Sequence of chain 2.C:
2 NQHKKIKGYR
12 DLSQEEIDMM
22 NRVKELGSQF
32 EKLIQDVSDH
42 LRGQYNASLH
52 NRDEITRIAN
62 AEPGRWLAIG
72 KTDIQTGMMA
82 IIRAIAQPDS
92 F

Sequence of chain 2.D:
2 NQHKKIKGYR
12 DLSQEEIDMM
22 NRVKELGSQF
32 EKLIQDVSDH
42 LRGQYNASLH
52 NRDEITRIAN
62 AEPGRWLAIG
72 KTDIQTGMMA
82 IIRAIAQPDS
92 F

The protein below binds the small molecule below.
Small molecule (SMILES): Nc1nc2c(ncn2[C@@H]2O[C@H](CO)[C@@H](OP(=O)(O)O)[C@H]2O)c(=O)[nH]1

Binding-site contacts:
Ligand atom C3' contacts residue 3AM1 of chain 2.GA at 3.0 Å.
Ligand atom O5' contacts residue ILE83 of chain 2.C at 3.2 Å.
Ligand atom C3' contacts residue TYR10 of chain 2.C at 3.5 Å (hydrophobic).
Ligand atom C2 contacts residue TYR10 of chain 2.C at 3.6 Å (hydrophobic).
Ligand atom C5' contacts residue 3AM1 of chain 2.GA at 2.6 Å.
Ligand atom O2P contacts residue ILE83 of chain 2.D at 3.5 Å.
Ligand atom O2' contacts residue PRO89 of chain 2.C at 3.2 Å.
Ligand atom N2 contacts residue ARG11 of chain 2.C at 3.1 Å.
Ligand atom O5' contacts residue 3AM1 of chain 2.GA at 1.6 Å.
Ligand atom P contacts residue 3AM1 of chain 2.GA at 1.6 Å.
Ligand atom O3P contacts residue 3AM1 of chain 2.GA at 2.5 Å (h-bond).
Ligand atom N7 contacts residue TYR10 of chain 2.D at 3.4 Å (h-bond).
Ligand atom O4' contacts residue ILE83 of chain 2.C at 3.4 Å.
Ligand atom O3' contacts residue 3AM1 of chain 2.GA at 2.4 Å (h-bond).
Ligand atom N1 contacts residue TYR10 of chain 2.C at 3.5 Å.
Ligand atom C2 contacts residue ARG11 of chain 2.C at 3.6 Å.
Ligand atom O3P contacts residue TYR10 of chain 2.C at 2.7 Å (h-bond).
Ligand atom C8 contacts residue TYR10 of chain 2.D at 3.1 Å (hydrophobic).
Ligand atom O6 contacts residue HIS4 of chain 2.C at 2.7 Å.
Ligand atom N3 contacts residue ALA87 of chain 2.C at 3.2 Å.
Ligand atom N7 contacts residue TYR10 of chain 2.C at 3.6 Å.
Ligand atom O6 contacts residue GLN3 of chain 2.D at 3.3 Å (h-bond).
Ligand atom C5 contacts residue TYR10 of chain 2.C at 3.6 Å (hydrophobic).
Ligand atom O2P contacts residue 3AM1 of chain 2.GA at 2.5 Å (h-bond).
Ligand atom O5' contacts residue TYR10 of chain 2.D at 3.3 Å (h-bond).
Ligand atom O3P contacts residue LYS25 of chain 2.D at 3.0 Å (salt-bridge).
Ligand atom C5' contacts residue MET80 of chain 2.C at 3.5 Å (hydrophobic).
Ligand atom C5' contacts residue ILE83 of chain 2.C at 3.6 Å (hydrophobic).
Ligand atom N2 contacts residue ALA87 of chain 2.C at 3.3 Å (h-bond).
Ligand atom O6 contacts residue LEU13 of chain 2.C at 3.3 Å.
Ligand atom C6 contacts residue TYR10 of chain 2.C at 3.5 Å (hydrophobic).
Ligand atom C2' contacts residue TYR10 of chain 2.C at 3.5 Å (hydrophobic).
Ligand atom O2P contacts residue MET80 of chain 2.D at 3.0 Å.
Ligand atom P contacts residue TYR10 of chain 2.C at 3.5 Å.
Ligand atom N9 contacts residue ALA87 of chain 2.C at 3.5 Å.
Ligand atom N2 contacts residue PRO89 of chain 2.C at 3.2 Å.
Ligand atom N2 contacts residue GLY9 of chain 2.C at 3.3 Å (h-bond).
Ligand atom N1 contacts residue ARG11 of chain 2.C at 3.1 Å (salt-bridge).
Ligand atom C4 contacts residue ALA87 of chain 2.C at 3.2 Å (hydrophobic).
Ligand atom N2 contacts residue TYR10 of chain 2.C at 3.4 Å.